Sequence of chain 1.C:
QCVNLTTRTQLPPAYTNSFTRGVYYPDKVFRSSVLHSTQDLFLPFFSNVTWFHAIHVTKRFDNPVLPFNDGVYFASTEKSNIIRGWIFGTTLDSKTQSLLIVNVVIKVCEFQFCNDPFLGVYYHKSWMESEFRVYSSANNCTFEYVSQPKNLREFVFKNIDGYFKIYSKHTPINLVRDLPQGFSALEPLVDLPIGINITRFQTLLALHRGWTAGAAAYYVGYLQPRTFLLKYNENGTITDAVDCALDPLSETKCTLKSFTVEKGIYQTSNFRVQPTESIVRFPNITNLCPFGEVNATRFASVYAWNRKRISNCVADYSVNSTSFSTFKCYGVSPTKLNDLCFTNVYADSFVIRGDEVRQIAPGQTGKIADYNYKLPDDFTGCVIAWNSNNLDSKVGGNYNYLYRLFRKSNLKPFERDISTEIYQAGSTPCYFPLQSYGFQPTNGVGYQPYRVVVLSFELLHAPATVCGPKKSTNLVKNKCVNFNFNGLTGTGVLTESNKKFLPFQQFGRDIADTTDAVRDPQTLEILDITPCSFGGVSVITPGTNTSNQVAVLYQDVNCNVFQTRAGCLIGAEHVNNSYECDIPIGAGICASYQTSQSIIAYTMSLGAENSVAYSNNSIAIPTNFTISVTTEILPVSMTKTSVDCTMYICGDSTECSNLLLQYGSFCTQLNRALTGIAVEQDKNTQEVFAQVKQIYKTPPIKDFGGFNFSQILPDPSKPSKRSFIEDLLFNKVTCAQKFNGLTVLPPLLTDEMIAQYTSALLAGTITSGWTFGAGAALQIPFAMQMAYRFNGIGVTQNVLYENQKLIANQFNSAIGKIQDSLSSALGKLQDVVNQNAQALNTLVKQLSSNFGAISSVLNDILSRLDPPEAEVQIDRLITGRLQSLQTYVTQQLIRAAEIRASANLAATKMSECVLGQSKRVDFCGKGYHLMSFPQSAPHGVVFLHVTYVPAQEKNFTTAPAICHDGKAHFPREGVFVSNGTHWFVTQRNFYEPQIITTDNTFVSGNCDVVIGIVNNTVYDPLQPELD

A small-molecule ligand and the protein it binds are described below.
Small molecule (SMILES): CC(=O)N[C@@H]1[C@@H](O)[C@H](O)[C@@H](CO)O[C@H]1O

Binding-site contacts:
Ligand atom N2 contacts residue ASN370 of chain 1.C at 3.1 Å (h-bond).
Ligand atom C5 contacts residue ASN370 of chain 1.C at 3.6 Å.
Ligand atom C3 contacts residue ASN370 of chain 1.C at 3.9 Å.
Ligand atom C8 contacts residue SER371 of chain 1.C at 3.2 Å.
Ligand atom O5 contacts residue ASN370 of chain 1.C at 2.3 Å (h-bond).
Ligand atom C7 contacts residue THR372 of chain 1.C at 4.2 Å.
Ligand atom C1 contacts residue SER371 of chain 1.C at 4.3 Å.
Ligand atom C2 contacts residue ASN370 of chain 1.C at 2.6 Å.
Ligand atom O7 contacts residue THR372 of chain 1.C at 3.3 Å (h-bond).
Ligand atom O7 contacts residue SER373 of chain 1.C at 4.2 Å.
Ligand atom C7 contacts residue ASN370 of chain 1.C at 3.9 Å.
Ligand atom O7 contacts residue SER371 of chain 1.C at 2.8 Å (h-bond).
Ligand atom O7 contacts residue ASN370 of chain 1.C at 4.3 Å.
Ligand atom N2 contacts residue SER371 of chain 1.C at 4.0 Å.
Ligand atom C7 contacts residue SER371 of chain 1.C at 3.1 Å.
Ligand atom C8 contacts residue THR372 of chain 1.C at 4.5 Å.
Ligand atom C1 contacts residue ASN370 of chain 1.C at 1.4 Å.
Ligand atom C4 contacts residue ASN370 of chain 1.C at 4.3 Å.